This protein binds this small molecule.
Small molecule (SMILES): Cc1cccc(Cc2nn(C(C)(C)C)c3ncnc(N)c23)c1

Binding-site contacts:
Ligand atom N6 contacts residue ALA51 of chain 1.A at 3.8 Å.
Ligand atom C13 contacts residue LYS53 of chain 1.A at 3.8 Å.
Ligand atom C15 contacts residue LYS53 of chain 1.A at 3.5 Å.
Ligand atom N10 contacts residue ALA51 of chain 1.A at 3.6 Å.
Ligand atom C18 contacts residue LEU170 of chain 1.A at 3.8 Å (hydrophobic).
Ligand atom C5 contacts residue ALA51 of chain 1.A at 3.7 Å (hydrophobic).
Ligand atom N8 contacts residue VAL38 of chain 1.A at 3.8 Å.
Ligand atom C5 contacts residue LEU153 of chain 1.A at 3.8 Å (hydrophobic).
Ligand atom C16 contacts residue VAL52 of chain 1.A at 3.9 Å (hydrophobic).
Ligand atom N10 contacts residue TYR103 of chain 1.A at 3.6 Å.
Ligand atom N7 contacts residue LEU153 of chain 1.A at 3.9 Å.
Ligand atom C9 contacts residue LEU153 of chain 1.A at 3.7 Å (hydrophobic).
Ligand atom C16 contacts residue ILE98 of chain 1.A at 3.9 Å (hydrophobic).
Ligand atom C17 contacts residue MET84 of chain 1.A at 3.7 Å (hydrophobic).
Ligand atom C13 contacts residue MET84 of chain 1.A at 3.5 Å (hydrophobic).
Ligand atom N6 contacts residue LEU102 of chain 1.A at 3.9 Å.
Ligand atom N10 contacts residue GLU101 of chain 1.A at 2.9 Å (salt-bridge).
Ligand atom C18 contacts residue ASP167 of chain 1.A at 3.9 Å.
Ligand atom C17 contacts residue ALA51 of chain 1.A at 3.7 Å (hydrophobic).
Ligand atom C4 contacts residue LEU153 of chain 1.A at 3.4 Å (hydrophobic).
Ligand atom C16 contacts residue LYS53 of chain 1.A at 3.6 Å.
Ligand atom N6 contacts residue TYR103 of chain 1.A at 3.1 Å (h-bond).
Ligand atom N10 contacts residue MET84 of chain 1.A at 3.6 Å (h-bond).
Ligand atom C12 contacts residue MET84 of chain 1.A at 3.6 Å (hydrophobic).
Ligand atom C20 contacts residue LEU30 of chain 1.A at 3.6 Å (hydrophobic).
Ligand atom C1 contacts residue LEU102 of chain 1.A at 3.9 Å (hydrophobic).
Ligand atom C15 contacts residue MET84 of chain 1.A at 3.7 Å (hydrophobic).
Ligand atom C3 contacts residue LEU153 of chain 1.A at 3.6 Å (hydrophobic).
Ligand atom C20 contacts residue VAL38 of chain 1.A at 3.9 Å (hydrophobic).
Ligand atom C18 contacts residue ILE98 of chain 1.A at 3.8 Å (hydrophobic).
Ligand atom C11 contacts residue MET84 of chain 1.A at 3.9 Å (hydrophobic).
Ligand atom C16 contacts residue MET84 of chain 1.A at 3.7 Å (hydrophobic).
Ligand atom C16 contacts residue ALA51 of chain 1.A at 3.8 Å (hydrophobic).
Ligand atom C11 contacts residue ILE166 of chain 1.A at 3.5 Å (hydrophobic).
Ligand atom C1 contacts residue TYR103 of chain 1.A at 3.3 Å (hydrophobic).
Ligand atom C17 contacts residue VAL38 of chain 1.A at 3.9 Å (hydrophobic).
Ligand atom C13 contacts residue ASP167 of chain 1.A at 3.8 Å.
Ligand atom C15 contacts residue ILE98 of chain 1.A at 3.4 Å (hydrophobic).
Ligand atom C5 contacts residue GLU101 of chain 1.A at 3.9 Å.
Ligand atom C14 contacts residue MET84 of chain 1.A at 3.7 Å (hydrophobic).

Sequence of chain 1.A:
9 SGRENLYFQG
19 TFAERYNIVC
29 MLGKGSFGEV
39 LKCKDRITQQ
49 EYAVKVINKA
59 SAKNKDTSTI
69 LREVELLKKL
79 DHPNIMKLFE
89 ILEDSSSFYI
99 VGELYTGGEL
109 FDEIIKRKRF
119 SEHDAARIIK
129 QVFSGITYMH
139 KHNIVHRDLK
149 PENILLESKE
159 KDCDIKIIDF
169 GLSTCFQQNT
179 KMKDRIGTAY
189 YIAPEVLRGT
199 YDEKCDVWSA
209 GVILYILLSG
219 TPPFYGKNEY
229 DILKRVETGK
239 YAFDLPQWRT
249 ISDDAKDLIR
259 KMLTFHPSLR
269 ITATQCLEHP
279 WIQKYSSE